This small molecule binds to this protein.
Small molecule (SMILES): CC(=O)NCCCC[C@H](NC(=O)CNC(=O)[C@H](CC(C)C)NC(=O)CNC(=O)[C@H](C)N)C(=O)NCC(=O)NCC(=O)N[C@@H](C)C=O

Binding-site contacts:
Ligand atom N contacts residue THR87 of chain 1.A at 3.2 Å (h-bond).
Ligand atom CB contacts residue TYR83 of chain 1.A at 3.5 Å (hydrophobic).
Ligand atom O contacts residue ASP40 of chain 1.A at 3.3 Å (salt-bridge).
Ligand atom N contacts residue ASN84 of chain 1.A at 3.2 Å (h-bond).
Ligand atom CH3 contacts residue ILE90 of chain 1.A at 3.5 Å (hydrophobic).
Ligand atom N contacts residue TYR83 of chain 1.A at 3.4 Å (h-bond).
Ligand atom O contacts residue LYS8 of chain 1.E at 3.0 Å.
Ligand atom CH3 contacts residue VAL31 of chain 1.A at 3.7 Å (hydrophobic).
Ligand atom N contacts residue ASP88 of chain 1.A at 2.9 Å (salt-bridge).
Ligand atom CD2 contacts residue ASP40 of chain 1.A at 3.8 Å.
Ligand atom CA contacts residue ASP40 of chain 1.A at 3.9 Å.
Ligand atom O contacts residue LYS85 of chain 1.A at 3.4 Å.
Ligand atom CB contacts residue ASP89 of chain 1.A at 2.7 Å.
Ligand atom CB contacts residue ASN84 of chain 1.A at 3.5 Å.
Ligand atom OH contacts residue CYS80 of chain 1.A at 3.7 Å.
Ligand atom N contacts residue TYR83 of chain 1.A at 3.8 Å.
Ligand atom O contacts residue ASP88 of chain 1.A at 3.3 Å.
Ligand atom N contacts residue ASP88 of chain 1.A at 3.1 Å (salt-bridge).
Ligand atom CA contacts residue ASP88 of chain 1.A at 3.2 Å.
Ligand atom OH contacts residue ASN84 of chain 1.A at 2.9 Å (h-bond).
Ligand atom N contacts residue ILE44 of chain 1.A at 3.8 Å.
Ligand atom O contacts residue ASP89 of chain 1.A at 3.1 Å (salt-bridge).
Ligand atom C contacts residue ASP40 of chain 1.A at 3.5 Å.
Ligand atom C contacts residue ASP88 of chain 1.A at 3.2 Å.
Ligand atom CA contacts residue ILE44 of chain 1.A at 3.9 Å (hydrophobic).
Ligand atom N contacts residue ASP40 of chain 1.A at 3.5 Å (salt-bridge).
Ligand atom CA contacts residue ASN84 of chain 1.A at 3.4 Å.
Ligand atom CA contacts residue THR87 of chain 1.A at 3.6 Å.
Ligand atom CH3 contacts residue PHE27 of chain 1.A at 3.9 Å (hydrophobic).
Ligand atom CE contacts residue ASN84 of chain 1.A at 3.8 Å.
Ligand atom O contacts residue LEU38 of chain 1.A at 3.6 Å.
Ligand atom CB contacts residue ASP40 of chain 1.A at 3.2 Å.
Ligand atom CE contacts residue ILE90 of chain 1.A at 3.5 Å (hydrophobic).
Ligand atom C contacts residue ASN84 of chain 1.A at 3.6 Å.
Ligand atom CA contacts residue ASP89 of chain 1.A at 3.7 Å.
Ligand atom CD contacts residue ASN84 of chain 1.A at 3.4 Å.
Ligand atom CA contacts residue PRO86 of chain 1.B at 3.5 Å (hydrophobic).
Ligand atom N contacts residue ILE44 of chain 1.A at 3.5 Å.
Ligand atom CH contacts residue VAL31 of chain 1.A at 3.5 Å (hydrophobic).
Ligand atom CA contacts residue TYR83 of chain 1.A at 3.0 Å (hydrophobic).

Sequence of chain 1.E:
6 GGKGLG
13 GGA

Sequence of chain 1.B:
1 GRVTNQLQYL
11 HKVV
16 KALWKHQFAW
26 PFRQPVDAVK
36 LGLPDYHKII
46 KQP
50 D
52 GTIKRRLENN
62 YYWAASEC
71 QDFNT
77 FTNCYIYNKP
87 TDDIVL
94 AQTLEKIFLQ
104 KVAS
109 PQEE

Sequence of chain 1.A:
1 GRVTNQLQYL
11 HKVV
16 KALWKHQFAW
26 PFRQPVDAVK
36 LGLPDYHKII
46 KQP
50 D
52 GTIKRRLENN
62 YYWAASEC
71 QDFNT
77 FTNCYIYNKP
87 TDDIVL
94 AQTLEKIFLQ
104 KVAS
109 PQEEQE